Binding-site contacts:
Ligand atom O1 contacts residue TYR205 of chain 1.J at 3.8 Å.
Ligand atom C9 contacts residue TYR212 of chain 1.J at 4.0 Å (hydrophobic).
Ligand atom C3 contacts residue ILE135 of chain 1.I at 4.4 Å (hydrophobic).
Ligand atom C2 contacts residue TYR72 of chain 1.I at 4.5 Å (hydrophobic).
Ligand atom C15 contacts residue TYR212 of chain 1.J at 4.2 Å (hydrophobic).
Ligand atom C4 contacts residue TYR72 of chain 1.I at 4.0 Å (hydrophobic).
Ligand atom C13 contacts residue CYS208 of chain 1.J at 4.5 Å (hydrophobic).
Ligand atom N2 contacts residue TYR205 of chain 1.J at 4.1 Å.
Ligand atom C9 contacts residue TYR205 of chain 1.J at 4.1 Å (hydrophobic).
Ligand atom C7 contacts residue TRP164 of chain 1.J at 3.4 Å (hydrophobic).
Ligand atom C1 contacts residue TYR110 of chain 1.J at 3.7 Å (hydrophobic).
Ligand atom C8 contacts residue TYR110 of chain 1.J at 4.1 Å (hydrophobic).
Ligand atom C10 contacts residue TYR212 of chain 1.J at 4.2 Å (hydrophobic).
Ligand atom C2 contacts residue ILE135 of chain 1.I at 3.8 Å (hydrophobic).
Ligand atom C11 contacts residue TYR205 of chain 1.J at 4.2 Å (hydrophobic).
Ligand atom CL contacts residue CYS208 of chain 1.J at 4.2 Å.
Ligand atom C3 contacts residue TYR72 of chain 1.I at 3.9 Å (hydrophobic).
Ligand atom C13 contacts residue CYS207 of chain 1.J at 4.5 Å (hydrophobic).
Ligand atom C14 contacts residue ILE135 of chain 1.I at 4.5 Å (hydrophobic).
Ligand atom C1 contacts residue TYR72 of chain 1.I at 4.3 Å (hydrophobic).
Ligand atom N2 contacts residue TYR72 of chain 1.I at 4.2 Å.
Ligand atom C12 contacts residue CYS208 of chain 1.J at 4.5 Å (hydrophobic).
Ligand atom C2 contacts residue TRP164 of chain 1.J at 4.0 Å (hydrophobic).
Ligand atom C6 contacts residue TRP164 of chain 1.J at 3.5 Å (hydrophobic).
Ligand atom CL contacts residue CYS207 of chain 1.J at 4.4 Å.
Ligand atom C12 contacts residue CYS207 of chain 1.J at 4.0 Å (hydrophobic).

Sequence of chain 1.J:
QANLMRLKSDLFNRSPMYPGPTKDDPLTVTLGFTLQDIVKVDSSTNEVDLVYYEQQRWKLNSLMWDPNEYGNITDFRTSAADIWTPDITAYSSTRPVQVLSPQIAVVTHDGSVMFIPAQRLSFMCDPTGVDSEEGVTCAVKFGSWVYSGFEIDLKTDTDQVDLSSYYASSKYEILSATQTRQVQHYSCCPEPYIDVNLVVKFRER

The small molecule below binds the protein below.
Small molecule (SMILES): NC[C@@H](OCc1ccc(Cl)cc1)c1ccccc1

Sequence of chain 1.I:
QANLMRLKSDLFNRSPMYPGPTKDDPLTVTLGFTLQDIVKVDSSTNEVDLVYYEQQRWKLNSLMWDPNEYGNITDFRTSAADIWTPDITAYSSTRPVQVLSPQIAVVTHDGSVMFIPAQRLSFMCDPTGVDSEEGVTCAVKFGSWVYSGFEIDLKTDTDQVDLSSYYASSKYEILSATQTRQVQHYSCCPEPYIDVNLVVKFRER